A small-molecule ligand and the protein it binds are described below.
Small molecule (SMILES): CC(=O)N[C@@H]1[C@@H](O)[C@H](O)[C@@H](CO)O[C@H]1O

Binding-site contacts:
Ligand atom O5 contacts residue ASN25 of chain 1.L at 2.3 Å (h-bond).
Ligand atom C8 contacts residue LEU50 of chain 1.L at 4.0 Å (hydrophobic).
Ligand atom C7 contacts residue ASN25 of chain 1.L at 3.7 Å.
Ligand atom N2 contacts residue ASN25 of chain 1.L at 2.9 Å (h-bond).
Ligand atom C7 contacts residue GLY21 of chain 1.L at 3.7 Å.
Ligand atom C8 contacts residue PHE24 of chain 1.L at 4.0 Å (hydrophobic).
Ligand atom C1 contacts residue ASN25 of chain 1.L at 1.4 Å.
Ligand atom C2 contacts residue ASN25 of chain 1.L at 2.5 Å.
Ligand atom C5 contacts residue ASN25 of chain 1.L at 3.6 Å.
Ligand atom O7 contacts residue ASN25 of chain 1.L at 4.0 Å.
Ligand atom C8 contacts residue PHE20 of chain 1.L at 3.6 Å (hydrophobic).
Ligand atom C3 contacts residue ASN25 of chain 1.L at 3.8 Å.
Ligand atom C4 contacts residue ASN25 of chain 1.L at 4.2 Å.
Ligand atom O7 contacts residue GLY21 of chain 1.L at 3.4 Å.
Ligand atom C8 contacts residue GLY21 of chain 1.L at 3.8 Å.

Sequence of chain 1.L:
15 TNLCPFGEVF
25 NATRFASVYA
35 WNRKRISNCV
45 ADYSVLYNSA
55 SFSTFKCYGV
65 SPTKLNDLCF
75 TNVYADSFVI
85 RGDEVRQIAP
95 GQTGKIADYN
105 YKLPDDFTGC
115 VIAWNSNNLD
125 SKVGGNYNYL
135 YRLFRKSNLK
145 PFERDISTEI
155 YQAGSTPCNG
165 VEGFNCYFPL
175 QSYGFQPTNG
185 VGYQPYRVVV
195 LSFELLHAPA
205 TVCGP